Binding-site contacts:
Ligand atom C5' contacts residue VAL117 of chain 1.A at 3.4 Å (hydrophobic).
Ligand atom C5' contacts residue GTP1 of chain 1.I at 3.7 Å.
Ligand atom O3G contacts residue LYS354 of chain 1.D at 3.5 Å (salt-bridge).
Ligand atom O1G contacts residue GTP1 of chain 1.I at 2.7 Å (h-bond).
Ligand atom O2G contacts residue ARG352 of chain 1.D at 2.5 Å (salt-bridge).
Ligand atom PB contacts residue GTP1 of chain 1.I at 3.7 Å.
Ligand atom C3' contacts residue VAL156 of chain 1.B at 3.6 Å (hydrophobic).
Ligand atom N7 contacts residue ARG333 of chain 1.D at 3.5 Å (salt-bridge).
Ligand atom N9 contacts residue PHE157 of chain 1.B at 3.8 Å.
Ligand atom O1A contacts residue LYS354 of chain 1.D at 2.6 Å (salt-bridge).
Ligand atom C2' contacts residue VAL156 of chain 1.B at 3.6 Å (hydrophobic).
Ligand atom O2B contacts residue HIS376 of chain 1.B at 3.3 Å.
Ligand atom C1' contacts residue PHE157 of chain 1.B at 3.6 Å (hydrophobic).
Ligand atom N1 contacts residue ARG372 of chain 1.B at 3.7 Å.
Ligand atom O3A contacts residue LYS354 of chain 1.D at 3.7 Å.
Ligand atom O2G contacts residue LYS523 of chain 1.D at 3.8 Å.
Ligand atom C5 contacts residue ARG333 of chain 1.D at 3.7 Å.
Ligand atom O3G contacts residue ARG352 of chain 1.D at 2.6 Å (salt-bridge).
Ligand atom C3' contacts residue GTP1 of chain 1.I at 3.8 Å.
Ligand atom PA contacts residue LYS354 of chain 1.D at 3.6 Å.
Ligand atom PG contacts residue MG1 of chain 1.G at 3.5 Å.
Ligand atom N3 contacts residue ASN119 of chain 1.A at 3.4 Å (h-bond).
Ligand atom O1B contacts residue GTP1 of chain 1.I at 2.5 Å (h-bond).
Ligand atom O3' contacts residue VAL156 of chain 1.B at 2.9 Å (h-bond).
Ligand atom O1B contacts residue MG1 of chain 1.G at 2.7 Å.
Ligand atom PG contacts residue ARG352 of chain 1.D at 3.5 Å.
Ligand atom C8 contacts residue ARG333 of chain 1.D at 3.8 Å.
Ligand atom C4' contacts residue GTP1 of chain 1.I at 3.8 Å.
Ligand atom O3A contacts residue GTP1 of chain 1.I at 3.7 Å.
Ligand atom O3B contacts residue LYS354 of chain 1.D at 3.8 Å.
Ligand atom N6 contacts residue ARG372 of chain 1.B at 3.8 Å.
Ligand atom C2' contacts residue PHE157 of chain 1.B at 3.8 Å (hydrophobic).
Ligand atom O2A contacts residue HIS376 of chain 1.B at 3.0 Å (h-bond).
Ligand atom O3' contacts residue ASN119 of chain 1.A at 3.6 Å (h-bond).
Ligand atom O1G contacts residue LYS523 of chain 1.D at 3.2 Å (salt-bridge).
Ligand atom O4' contacts residue ARG333 of chain 1.D at 3.7 Å.
Ligand atom O1G contacts residue MG1 of chain 1.G at 2.4 Å.
Ligand atom C4' contacts residue VAL117 of chain 1.A at 3.5 Å (hydrophobic).
Ligand atom O1A contacts residue ARG333 of chain 1.D at 2.8 Å (salt-bridge).
Ligand atom C6 contacts residue ARG333 of chain 1.D at 3.7 Å.

Sequence of chain 1.D:
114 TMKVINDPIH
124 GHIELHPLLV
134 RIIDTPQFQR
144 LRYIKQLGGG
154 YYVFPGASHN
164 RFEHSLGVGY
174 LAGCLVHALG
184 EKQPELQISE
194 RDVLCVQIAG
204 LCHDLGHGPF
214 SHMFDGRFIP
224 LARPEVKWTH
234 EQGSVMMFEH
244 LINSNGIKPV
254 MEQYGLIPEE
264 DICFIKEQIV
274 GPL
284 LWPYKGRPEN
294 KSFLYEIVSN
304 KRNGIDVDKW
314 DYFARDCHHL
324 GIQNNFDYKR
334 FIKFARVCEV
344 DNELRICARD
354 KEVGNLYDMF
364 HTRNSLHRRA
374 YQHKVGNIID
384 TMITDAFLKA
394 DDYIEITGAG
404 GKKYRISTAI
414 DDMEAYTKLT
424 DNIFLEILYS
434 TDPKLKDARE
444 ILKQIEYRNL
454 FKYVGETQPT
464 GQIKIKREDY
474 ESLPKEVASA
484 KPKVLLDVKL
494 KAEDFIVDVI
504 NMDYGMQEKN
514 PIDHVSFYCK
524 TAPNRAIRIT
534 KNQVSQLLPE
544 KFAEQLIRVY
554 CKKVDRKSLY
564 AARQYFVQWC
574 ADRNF

This small molecule binds to this protein.
Small molecule (SMILES): Nc1ncnc2c1ncn2[C@H]1C[C@H](O)[C@@H](CO[P](=O)(O)O[P](=O)(O)OP(=O)(O)O)O1

Sequence of chain 1.A:
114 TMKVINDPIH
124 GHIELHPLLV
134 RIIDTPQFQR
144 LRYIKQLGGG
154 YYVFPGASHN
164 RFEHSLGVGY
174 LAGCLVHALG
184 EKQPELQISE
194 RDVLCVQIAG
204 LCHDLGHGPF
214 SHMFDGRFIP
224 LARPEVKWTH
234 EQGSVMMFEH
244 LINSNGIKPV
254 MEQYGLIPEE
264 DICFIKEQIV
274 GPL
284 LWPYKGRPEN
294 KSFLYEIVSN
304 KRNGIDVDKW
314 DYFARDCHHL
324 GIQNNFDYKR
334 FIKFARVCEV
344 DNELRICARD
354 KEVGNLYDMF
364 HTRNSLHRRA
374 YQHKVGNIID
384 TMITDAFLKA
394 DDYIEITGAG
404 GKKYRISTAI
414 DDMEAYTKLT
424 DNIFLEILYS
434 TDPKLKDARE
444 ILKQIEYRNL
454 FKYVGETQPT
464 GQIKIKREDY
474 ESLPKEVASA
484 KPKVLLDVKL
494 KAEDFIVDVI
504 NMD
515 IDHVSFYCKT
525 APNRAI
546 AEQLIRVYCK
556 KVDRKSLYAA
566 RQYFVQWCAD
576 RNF

Sequence of chain 1.B:
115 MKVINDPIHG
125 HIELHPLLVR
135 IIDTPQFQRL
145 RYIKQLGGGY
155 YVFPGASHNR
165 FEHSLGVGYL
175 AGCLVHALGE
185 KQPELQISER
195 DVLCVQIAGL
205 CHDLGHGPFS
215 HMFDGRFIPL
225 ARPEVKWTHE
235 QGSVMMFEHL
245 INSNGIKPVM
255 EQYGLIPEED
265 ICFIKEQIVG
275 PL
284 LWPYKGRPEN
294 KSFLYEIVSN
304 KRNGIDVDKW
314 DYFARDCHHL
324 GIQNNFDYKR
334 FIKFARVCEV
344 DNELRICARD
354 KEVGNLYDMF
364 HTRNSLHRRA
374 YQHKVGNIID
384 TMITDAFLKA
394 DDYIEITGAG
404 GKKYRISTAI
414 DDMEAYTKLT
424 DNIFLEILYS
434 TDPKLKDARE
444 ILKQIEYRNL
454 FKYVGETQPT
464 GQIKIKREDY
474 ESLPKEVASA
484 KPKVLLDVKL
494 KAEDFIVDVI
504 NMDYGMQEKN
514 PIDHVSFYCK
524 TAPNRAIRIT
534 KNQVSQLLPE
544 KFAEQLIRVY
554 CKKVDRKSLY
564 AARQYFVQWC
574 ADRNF